Sequence of chain 1.F:
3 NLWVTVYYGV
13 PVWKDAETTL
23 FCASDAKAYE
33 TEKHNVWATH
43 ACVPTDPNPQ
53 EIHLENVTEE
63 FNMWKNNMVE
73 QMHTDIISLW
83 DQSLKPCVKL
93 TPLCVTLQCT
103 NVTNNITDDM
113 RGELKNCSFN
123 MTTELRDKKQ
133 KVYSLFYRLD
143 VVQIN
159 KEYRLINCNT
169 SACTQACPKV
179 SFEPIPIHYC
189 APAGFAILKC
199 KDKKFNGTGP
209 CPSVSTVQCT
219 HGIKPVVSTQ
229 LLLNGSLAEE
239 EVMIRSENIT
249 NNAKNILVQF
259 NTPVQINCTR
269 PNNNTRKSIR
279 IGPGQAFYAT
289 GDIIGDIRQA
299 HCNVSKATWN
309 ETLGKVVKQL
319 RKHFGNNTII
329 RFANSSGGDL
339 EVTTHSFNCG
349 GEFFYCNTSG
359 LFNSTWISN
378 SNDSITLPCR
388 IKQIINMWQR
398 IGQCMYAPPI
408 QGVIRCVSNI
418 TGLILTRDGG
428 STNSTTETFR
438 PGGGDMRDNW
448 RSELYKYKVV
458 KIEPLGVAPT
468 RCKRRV

A protein and the small-molecule ligand that binds it are described below.
Small molecule (SMILES): CC(=O)N[C@@H]1[C@@H](O)[C@H](O)[C@@H](CO)O[C@H]1O

Sequence of chain 1.D:
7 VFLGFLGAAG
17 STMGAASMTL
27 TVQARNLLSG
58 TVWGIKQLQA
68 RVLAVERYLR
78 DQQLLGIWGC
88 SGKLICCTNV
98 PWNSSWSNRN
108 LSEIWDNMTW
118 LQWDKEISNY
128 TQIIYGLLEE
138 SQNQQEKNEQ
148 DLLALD

Binding-site contacts:
Ligand atom N2 contacts residue ASN58 of chain 1.F at 2.9 Å (h-bond).
Ligand atom C1 contacts residue ASN58 of chain 1.F at 1.4 Å.
Ligand atom N2 contacts residue SER17 of chain 1.D at 4.2 Å.
Ligand atom O5 contacts residue ASN58 of chain 1.F at 2.4 Å (h-bond).
Ligand atom C4 contacts residue ASN58 of chain 1.F at 4.2 Å.
Ligand atom C7 contacts residue GLU57 of chain 1.F at 4.2 Å.
Ligand atom C8 contacts residue SER17 of chain 1.D at 3.8 Å.
Ligand atom C8 contacts residue LEU9 of chain 1.D at 4.4 Å (hydrophobic).
Ligand atom C7 contacts residue ASN58 of chain 1.F at 3.5 Å.
Ligand atom O7 contacts residue ASN58 of chain 1.F at 3.7 Å.
Ligand atom C3 contacts residue ASN58 of chain 1.F at 3.8 Å.
Ligand atom C8 contacts residue GLU57 of chain 1.F at 3.9 Å.
Ligand atom C5 contacts residue ASN58 of chain 1.F at 3.7 Å.
Ligand atom O7 contacts residue GLU57 of chain 1.F at 4.0 Å.
Ligand atom C2 contacts residue ASN58 of chain 1.F at 2.5 Å.